A small-molecule ligand and the protein it binds are described below.
Small molecule (SMILES): CC(C)[C@H](NC(=O)[C@@H](N)CCC(N)=O)C(=O)N1CCC[C@H]1C(=O)N[C@@H](CO)C(=O)N[C@@H](CC(=O)O)C(=O)N1CCC[C@H]1C(=O)N[C@@H](Cc1ccc(O)cc1)C(=O)N[C@H](C=O)CC(N)=O

Sequence of chain 1.A:
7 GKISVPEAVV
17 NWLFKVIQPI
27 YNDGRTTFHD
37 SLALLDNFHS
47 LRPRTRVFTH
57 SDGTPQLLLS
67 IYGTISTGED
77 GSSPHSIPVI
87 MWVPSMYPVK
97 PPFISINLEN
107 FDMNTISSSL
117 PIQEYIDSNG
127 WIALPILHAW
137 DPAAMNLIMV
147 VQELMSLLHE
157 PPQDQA

Binding-site contacts:
Ligand atom ND2 contacts residue TYR68 of chain 1.A at 3.9 Å.
Ligand atom CG contacts residue ARG50 of chain 1.A at 3.9 Å.
Ligand atom CG contacts residue LEU63 of chain 1.A at 3.2 Å (hydrophobic).
Ligand atom OG contacts residue THR51 of chain 1.A at 3.4 Å (h-bond).
Ligand atom O contacts residue THR51 of chain 1.A at 2.9 Å (h-bond).
Ligand atom NE2 contacts residue ILE26 of chain 1.A at 3.6 Å.
Ligand atom O contacts residue THR51 of chain 1.A at 3.9 Å.
Ligand atom CA contacts residue THR51 of chain 1.A at 3.8 Å.
Ligand atom O contacts residue ARG50 of chain 1.A at 3.5 Å.
Ligand atom NE2 contacts residue VAL22 of chain 1.A at 3.0 Å (h-bond).
Ligand atom CD1 contacts residue ARG48 of chain 1.A at 3.6 Å.
Ligand atom OE1 contacts residue VAL22 of chain 1.A at 3.5 Å.
Ligand atom CB contacts residue TRP18 of chain 1.A at 3.8 Å (hydrophobic).
Ligand atom CB contacts residue TRP18 of chain 1.A at 3.9 Å (hydrophobic).
Ligand atom OG contacts residue TRP18 of chain 1.A at 3.0 Å (h-bond).
Ligand atom CE2 contacts residue ARG48 of chain 1.A at 3.7 Å.
Ligand atom CB contacts residue ARG48 of chain 1.A at 3.8 Å.
Ligand atom CG contacts residue TRP18 of chain 1.A at 3.9 Å (hydrophobic).
Ligand atom CA contacts residue LEU63 of chain 1.A at 3.9 Å (hydrophobic).
Ligand atom CE2 contacts residue VAL15 of chain 1.A at 3.6 Å (hydrophobic).
Ligand atom CE2 contacts residue PRO49 of chain 1.A at 3.9 Å (hydrophobic).
Ligand atom N contacts residue LEU63 of chain 1.A at 3.9 Å.
Ligand atom CB contacts residue THR51 of chain 1.A at 3.3 Å.
Ligand atom C contacts residue THR51 of chain 1.A at 3.6 Å.
Ligand atom O contacts residue TRP18 of chain 1.A at 3.5 Å.
Ligand atom CD contacts residue PRO49 of chain 1.A at 3.4 Å (hydrophobic).
Ligand atom N contacts residue THR51 of chain 1.A at 2.9 Å (h-bond).
Ligand atom NE2 contacts residue PRO25 of chain 1.A at 3.8 Å.
Ligand atom OG contacts residue VAL22 of chain 1.A at 3.9 Å.
Ligand atom O contacts residue LEU63 of chain 1.A at 3.7 Å.
Ligand atom OD2 contacts residue PRO49 of chain 1.A at 3.9 Å.
Ligand atom CD2 contacts residue ARG48 of chain 1.A at 3.9 Å.
Ligand atom CD contacts residue TRP18 of chain 1.A at 3.6 Å (hydrophobic).
Ligand atom CA contacts residue THR51 of chain 1.A at 3.4 Å.
Ligand atom OH contacts residue PRO12 of chain 1.A at 3.7 Å.
Ligand atom CG contacts residue ARG48 of chain 1.A at 3.8 Å.
Ligand atom OH contacts residue VAL15 of chain 1.A at 3.7 Å.
Ligand atom CD contacts residue LEU63 of chain 1.A at 3.7 Å (hydrophobic).
Ligand atom OD1 contacts residue TYR68 of chain 1.A at 3.9 Å.
Ligand atom CZ contacts residue VAL15 of chain 1.A at 3.8 Å (hydrophobic).